Binding-site contacts:
Ligand atom S contacts residue ASN57 of chain 1.A at 3.6 Å (h-bond).
Ligand atom C6' contacts residue MET104 of chain 1.A at 4.0 Å (hydrophobic).
Ligand atom C'2 contacts residue PHE144 of chain 1.A at 3.8 Å (hydrophobic).
Ligand atom N3 contacts residue MET104 of chain 1.A at 3.5 Å.
Ligand atom O3' contacts residue VAL156 of chain 1.A at 3.8 Å.
Ligand atom C2 contacts residue MET104 of chain 1.A at 3.8 Å (hydrophobic).
Ligand atom C2 contacts residue ALA61 of chain 1.A at 3.7 Å (hydrophobic).
Ligand atom C'2 contacts residue VAL156 of chain 1.A at 3.9 Å (hydrophobic).
Ligand atom C4' contacts residue PHE144 of chain 1.A at 3.9 Å (hydrophobic).
Ligand atom N7 contacts residue ASN57 of chain 1.A at 3.8 Å.
Ligand atom C6 contacts residue ALA61 of chain 1.A at 4.0 Å (hydrophobic).
Ligand atom O3' contacts residue PHE144 of chain 1.A at 4.2 Å.
Ligand atom C6 contacts residue ASP99 of chain 1.A at 4.0 Å.
Ligand atom O3' contacts residue LEU109 of chain 1.A at 4.1 Å.
Ligand atom BR contacts residue PHE144 of chain 1.A at 3.6 Å.
Ligand atom C91 contacts residue MET104 of chain 1.A at 3.9 Å (hydrophobic).
Ligand atom C3' contacts residue PHE144 of chain 1.A at 3.8 Å (hydrophobic).
Ligand atom C6 contacts residue THR191 of chain 1.A at 4.0 Å.
Ligand atom C1' contacts residue PHE144 of chain 1.A at 3.6 Å (hydrophobic).
Ligand atom C'2 contacts residue TRP168 of chain 1.A at 3.3 Å (hydrophobic).
Ligand atom C6' contacts residue PHE144 of chain 1.A at 3.7 Å (hydrophobic).
Ligand atom C5' contacts residue PHE144 of chain 1.A at 3.9 Å (hydrophobic).
Ligand atom C3' contacts residue TYR145 of chain 1.A at 3.8 Å (hydrophobic).
Ligand atom N6 contacts residue THR191 of chain 1.A at 4.0 Å.
Ligand atom O1' contacts residue TRP168 of chain 1.A at 3.6 Å.
Ligand atom C4 contacts residue MET104 of chain 1.A at 3.7 Å (hydrophobic).
Ligand atom BR contacts residue TYR145 of chain 1.A at 4.0 Å.
Ligand atom C5 contacts residue MET104 of chain 1.A at 4.0 Å (hydrophobic).
Ligand atom C2 contacts residue THR191 of chain 1.A at 4.0 Å.
Ligand atom O3' contacts residue MET104 of chain 1.A at 3.8 Å.
Ligand atom C2 contacts residue GLY103 of chain 1.A at 4.0 Å.
Ligand atom N6 contacts residue ASP99 of chain 1.A at 3.0 Å (salt-bridge).
Ligand atom S contacts residue PHE144 of chain 1.A at 3.7 Å.
Ligand atom C2' contacts residue PHE144 of chain 1.A at 3.6 Å (hydrophobic).
Ligand atom N9 contacts residue MET104 of chain 1.A at 3.9 Å.
Ligand atom N1 contacts residue ASP99 of chain 1.A at 4.2 Å.
Ligand atom N6 contacts residue ASN57 of chain 1.A at 4.1 Å.
Ligand atom N1 contacts residue THR191 of chain 1.A at 3.5 Å (h-bond).
Ligand atom C5' contacts residue MET104 of chain 1.A at 4.2 Å (hydrophobic).
Ligand atom N1 contacts residue ALA61 of chain 1.A at 3.3 Å.

This protein binds this small molecule.
Small molecule (SMILES): CC(C)NCCCn1c(Sc2cc3c(cc2Br)OCO3)nc2c(N)ncnc21

Sequence of chain 1.A:
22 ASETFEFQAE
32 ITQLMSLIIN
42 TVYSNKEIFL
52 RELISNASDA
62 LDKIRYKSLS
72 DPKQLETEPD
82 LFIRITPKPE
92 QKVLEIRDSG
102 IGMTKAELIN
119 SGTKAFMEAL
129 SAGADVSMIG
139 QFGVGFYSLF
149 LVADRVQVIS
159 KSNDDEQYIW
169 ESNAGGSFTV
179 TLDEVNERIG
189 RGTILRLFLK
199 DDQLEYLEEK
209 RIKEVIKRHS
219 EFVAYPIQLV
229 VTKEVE